A small-molecule ligand and the protein it binds are described below.
Small molecule (SMILES): CCN1C(=O)c2cccc3c(S(=O)(=O)N4CCC[C@H](O)C4)ccc1c23

Sequence of chain 1.A:
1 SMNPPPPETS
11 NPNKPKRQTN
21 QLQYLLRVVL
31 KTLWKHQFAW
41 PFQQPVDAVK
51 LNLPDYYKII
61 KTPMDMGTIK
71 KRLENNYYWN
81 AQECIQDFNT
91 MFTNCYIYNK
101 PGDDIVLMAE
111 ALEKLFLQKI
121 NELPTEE

Binding-site contacts:
Ligand atom O13 contacts residue TYR56 of chain 1.A at 3.3 Å.
Ligand atom C04 contacts residue TYR56 of chain 1.A at 4.0 Å (hydrophobic).
Ligand atom C08 contacts residue PRO41 of chain 1.A at 3.6 Å (hydrophobic).
Ligand atom C08 contacts residue ILE105 of chain 1.A at 3.9 Å (hydrophobic).
Ligand atom C20 contacts residue TRP40 of chain 1.A at 3.5 Å (hydrophobic).
Ligand atom C07 contacts residue LEU51 of chain 1.A at 3.8 Å (hydrophobic).
Ligand atom O16 contacts residue LEU51 of chain 1.A at 3.3 Å.
Ligand atom C10 contacts residue ASN99 of chain 1.A at 2.9 Å.
Ligand atom C22 contacts residue MET108 of chain 1.A at 3.7 Å (hydrophobic).
Ligand atom C22 contacts residue ILE105 of chain 1.A at 3.8 Å (hydrophobic).
Ligand atom C06 contacts residue LEU51 of chain 1.A at 3.9 Å (hydrophobic).
Ligand atom S15 contacts residue LEU51 of chain 1.A at 3.7 Å.
Ligand atom C20 contacts residue PRO41 of chain 1.A at 4.1 Å (hydrophobic).
Ligand atom C09 contacts residue ASN99 of chain 1.A at 3.8 Å.
Ligand atom O13 contacts residue ASN99 of chain 1.A at 3.0 Å (h-bond).
Ligand atom O17 contacts residue LEU51 of chain 1.A at 3.4 Å.
Ligand atom C04 contacts residue ILE105 of chain 1.A at 4.1 Å (hydrophobic).
Ligand atom C21 contacts residue TRP40 of chain 1.A at 3.8 Å (hydrophobic).
Ligand atom C10 contacts residue TYR98 of chain 1.A at 3.7 Å (hydrophobic).
Ligand atom C22 contacts residue ASP104 of chain 1.A at 3.7 Å.
Ligand atom C11 contacts residue LEU53 of chain 1.A at 4.0 Å (hydrophobic).
Ligand atom C10 contacts residue LEU53 of chain 1.A at 3.8 Å (hydrophobic).
Ligand atom O13 contacts residue TYR98 of chain 1.A at 3.9 Å.
Ligand atom C19 contacts residue ILE105 of chain 1.A at 3.7 Å (hydrophobic).
Ligand atom O16 contacts residue TRP40 of chain 1.A at 3.9 Å.
Ligand atom C14 contacts residue VAL46 of chain 1.A at 3.2 Å (hydrophobic).
Ligand atom C23 contacts residue ASP104 of chain 1.A at 3.9 Å.
Ligand atom C11 contacts residue ASN99 of chain 1.A at 3.8 Å.
Ligand atom C07 contacts residue PRO41 of chain 1.A at 3.8 Å (hydrophobic).
Ligand atom C08 contacts residue LEU51 of chain 1.A at 4.0 Å (hydrophobic).
Ligand atom C09 contacts residue ILE105 of chain 1.A at 4.0 Å (hydrophobic).
Ligand atom C02 contacts residue ILE105 of chain 1.A at 3.7 Å (hydrophobic).
Ligand atom C01 contacts residue ILE105 of chain 1.A at 4.0 Å (hydrophobic).
Ligand atom N03 contacts residue VAL46 of chain 1.A at 3.8 Å.
Ligand atom C21 contacts residue MET108 of chain 1.A at 3.6 Å (hydrophobic).
Ligand atom C19 contacts residue PHE42 of chain 1.A at 3.4 Å (hydrophobic).
Ligand atom C19 contacts residue PRO41 of chain 1.A at 4.0 Å (hydrophobic).
Ligand atom C09 contacts residue LEU53 of chain 1.A at 4.0 Å (hydrophobic).
Ligand atom C04 contacts residue ASN99 of chain 1.A at 3.6 Å.
Ligand atom N03 contacts residue ILE105 of chain 1.A at 4.1 Å.